Sequence of chain 1.A:
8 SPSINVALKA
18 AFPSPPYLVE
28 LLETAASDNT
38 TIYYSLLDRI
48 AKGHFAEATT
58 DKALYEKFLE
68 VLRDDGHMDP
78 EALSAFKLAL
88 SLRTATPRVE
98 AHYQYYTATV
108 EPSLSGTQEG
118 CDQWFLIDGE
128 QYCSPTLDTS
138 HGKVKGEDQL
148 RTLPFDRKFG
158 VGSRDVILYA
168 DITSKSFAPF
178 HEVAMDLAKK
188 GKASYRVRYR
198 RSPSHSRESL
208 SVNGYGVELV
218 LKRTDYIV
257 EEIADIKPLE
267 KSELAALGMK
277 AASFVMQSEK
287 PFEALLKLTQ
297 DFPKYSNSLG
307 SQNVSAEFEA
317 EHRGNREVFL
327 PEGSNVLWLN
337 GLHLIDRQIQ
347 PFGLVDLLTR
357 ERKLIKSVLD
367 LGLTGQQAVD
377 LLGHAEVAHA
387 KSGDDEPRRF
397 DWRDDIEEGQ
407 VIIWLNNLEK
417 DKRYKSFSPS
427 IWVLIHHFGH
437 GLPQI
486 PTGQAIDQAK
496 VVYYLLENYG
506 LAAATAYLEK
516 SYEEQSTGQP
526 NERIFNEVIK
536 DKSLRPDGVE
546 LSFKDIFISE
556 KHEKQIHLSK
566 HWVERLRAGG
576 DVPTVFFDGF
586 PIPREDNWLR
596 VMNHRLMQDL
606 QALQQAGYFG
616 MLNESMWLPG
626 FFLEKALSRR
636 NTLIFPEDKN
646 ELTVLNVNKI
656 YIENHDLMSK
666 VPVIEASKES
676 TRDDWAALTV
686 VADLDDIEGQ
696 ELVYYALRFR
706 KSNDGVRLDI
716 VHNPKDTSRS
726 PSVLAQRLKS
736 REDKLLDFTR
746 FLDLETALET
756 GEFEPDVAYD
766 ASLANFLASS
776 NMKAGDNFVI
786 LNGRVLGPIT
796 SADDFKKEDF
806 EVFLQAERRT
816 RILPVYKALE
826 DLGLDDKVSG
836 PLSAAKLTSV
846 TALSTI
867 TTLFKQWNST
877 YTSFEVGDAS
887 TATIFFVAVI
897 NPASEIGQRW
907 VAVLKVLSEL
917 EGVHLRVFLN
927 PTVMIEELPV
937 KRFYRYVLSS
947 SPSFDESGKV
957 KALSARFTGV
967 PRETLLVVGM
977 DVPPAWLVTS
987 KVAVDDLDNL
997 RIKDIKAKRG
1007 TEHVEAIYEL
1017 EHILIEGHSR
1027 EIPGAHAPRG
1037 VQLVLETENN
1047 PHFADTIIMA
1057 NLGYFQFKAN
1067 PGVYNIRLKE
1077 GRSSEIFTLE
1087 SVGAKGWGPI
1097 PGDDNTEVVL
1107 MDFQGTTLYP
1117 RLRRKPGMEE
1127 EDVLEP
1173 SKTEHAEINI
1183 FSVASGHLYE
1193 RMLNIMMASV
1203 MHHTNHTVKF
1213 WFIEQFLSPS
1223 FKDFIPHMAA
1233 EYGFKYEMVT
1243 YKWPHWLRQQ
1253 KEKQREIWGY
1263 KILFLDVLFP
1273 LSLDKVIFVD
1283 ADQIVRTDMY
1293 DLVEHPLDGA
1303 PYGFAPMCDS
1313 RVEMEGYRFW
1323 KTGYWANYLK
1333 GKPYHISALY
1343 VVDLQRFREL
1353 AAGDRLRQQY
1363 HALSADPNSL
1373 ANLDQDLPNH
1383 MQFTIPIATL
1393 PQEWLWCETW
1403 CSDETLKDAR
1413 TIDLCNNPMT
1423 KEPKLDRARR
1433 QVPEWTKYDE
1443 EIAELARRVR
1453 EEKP

Binding-site contacts:
Ligand atom C2 contacts residue ASN36 of chain 1.A at 2.5 Å.
Ligand atom C2 contacts residue THR38 of chain 1.A at 4.4 Å.
Ligand atom O7 contacts residue ASN36 of chain 1.A at 3.4 Å (h-bond).
Ligand atom C1 contacts residue ASN36 of chain 1.A at 1.4 Å.
Ligand atom C3 contacts residue ILE657 of chain 1.A at 3.9 Å (hydrophobic).
Ligand atom O2 contacts residue ILE657 of chain 1.A at 3.4 Å (h-bond).
Ligand atom O5 contacts residue THR38 of chain 1.A at 3.5 Å (h-bond).
Ligand atom C1 contacts residue THR38 of chain 1.A at 3.1 Å.
Ligand atom C2 contacts residue ILE657 of chain 1.A at 3.4 Å (hydrophobic).
Ligand atom C3 contacts residue ASN36 of chain 1.A at 3.7 Å.
Ligand atom O3 contacts residue ILE657 of chain 1.A at 3.4 Å (h-bond).
Ligand atom O5 contacts residue ILE39 of chain 1.A at 3.3 Å.
Ligand atom C2 contacts residue HIS660 of chain 1.A at 4.2 Å.
Ligand atom O4 contacts residue THR38 of chain 1.A at 4.4 Å.
Ligand atom O6 contacts residue HIS74 of chain 1.A at 3.5 Å (h-bond).
Ligand atom C6 contacts residue GLY73 of chain 1.A at 4.4 Å.
Ligand atom C5 contacts residue ASN36 of chain 1.A at 3.6 Å.
Ligand atom C6 contacts residue HIS74 of chain 1.A at 3.7 Å.
Ligand atom C3 contacts residue HIS660 of chain 1.A at 4.2 Å.
Ligand atom C4 contacts residue ASN36 of chain 1.A at 4.2 Å.
Ligand atom C8 contacts residue ASN36 of chain 1.A at 4.3 Å.
Ligand atom O3 contacts residue ASP661 of chain 1.A at 4.5 Å.
Ligand atom O3 contacts residue HIS660 of chain 1.A at 3.4 Å.
Ligand atom O6 contacts residue GLY73 of chain 1.A at 3.4 Å (h-bond).
Ligand atom C4 contacts residue THR38 of chain 1.A at 4.3 Å.
Ligand atom C5 contacts residue THR38 of chain 1.A at 3.5 Å.
Ligand atom C3 contacts residue THR38 of chain 1.A at 4.3 Å.
Ligand atom O3 contacts residue GLU658 of chain 1.A at 4.4 Å.
Ligand atom C5 contacts residue ILE39 of chain 1.A at 4.2 Å (hydrophobic).
Ligand atom C1 contacts residue ILE39 of chain 1.A at 4.0 Å (hydrophobic).
Ligand atom C6 contacts residue ILE39 of chain 1.A at 4.1 Å (hydrophobic).
Ligand atom N2 contacts residue ASN36 of chain 1.A at 2.8 Å (h-bond).
Ligand atom O2 contacts residue HIS660 of chain 1.A at 3.2 Å.
Ligand atom C7 contacts residue ASN36 of chain 1.A at 3.2 Å.
Ligand atom O5 contacts residue ASN36 of chain 1.A at 2.3 Å (h-bond).

A protein and the small-molecule ligand that binds it are described below.
Small molecule (SMILES): CC(=O)N[C@H]1[C@H](O[C@H]2[C@H](O)[C@@H](NC(C)=O)CO[C@@H]2CO)O[C@H](CO)[C@@H](O[C@@H]2O[C@H](CO[C@H]3O[C@H](CO)[C@@H](O)[C@H](O[C@H]4O[C@H](CO)[C@@H](O)[C@H](O)[C@@H]4O)[C@@H]3O)[C@@H](O)[C@H](O[C@H]3O[C@H](CO)[C@@H](O)[C@H](O)[C@@H]3O)[C@@H]2O)[C@@H]1O